Sequence of chain 1.C:
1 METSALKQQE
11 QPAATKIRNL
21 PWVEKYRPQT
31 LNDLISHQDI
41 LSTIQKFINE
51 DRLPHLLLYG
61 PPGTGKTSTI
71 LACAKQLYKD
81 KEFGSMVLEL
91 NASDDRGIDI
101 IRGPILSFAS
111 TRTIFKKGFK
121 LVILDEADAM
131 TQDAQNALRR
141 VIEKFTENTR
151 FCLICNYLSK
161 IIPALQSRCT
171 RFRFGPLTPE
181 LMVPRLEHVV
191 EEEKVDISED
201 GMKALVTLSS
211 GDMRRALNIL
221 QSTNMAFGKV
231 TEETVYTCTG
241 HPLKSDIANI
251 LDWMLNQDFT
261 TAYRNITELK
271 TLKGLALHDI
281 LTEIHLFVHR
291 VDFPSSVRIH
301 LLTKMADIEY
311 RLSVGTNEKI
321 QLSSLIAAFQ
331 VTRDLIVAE

Binding-site contacts:
Ligand atom PB contacts residue LYS66 of chain 1.C at 3.4 Å.
Ligand atom O1B contacts residue MG1 of chain 1.M at 2.0 Å.
Ligand atom C5' contacts residue SER68 of chain 1.C at 3.3 Å.
Ligand atom O3G contacts residue ARG214 of chain 1.C at 2.5 Å (salt-bridge).
Ligand atom PA contacts residue ARG214 of chain 1.C at 3.4 Å.
Ligand atom O2A contacts residue SER68 of chain 1.C at 3.2 Å (h-bond).
Ligand atom O3B contacts residue GLY63 of chain 1.C at 2.5 Å (h-bond).
Ligand atom O2' contacts residue TYR26 of chain 1.C at 3.3 Å (h-bond).
Ligand atom C3' contacts residue SER68 of chain 1.C at 3.4 Å.
Ligand atom O1B contacts residue LYS66 of chain 1.C at 2.9 Å (salt-bridge).
Ligand atom PB contacts residue GLY63 of chain 1.C at 3.3 Å.
Ligand atom O1B contacts residue THR67 of chain 1.C at 3.1 Å (h-bond).
Ligand atom O3A contacts residue ARG214 of chain 1.C at 3.3 Å (salt-bridge).
Ligand atom O2B contacts residue GLY65 of chain 1.C at 2.4 Å (h-bond).
Ligand atom O3' contacts residue ARG27 of chain 1.C at 3.1 Å (salt-bridge).
Ligand atom O3A contacts residue GLY65 of chain 1.C at 3.0 Å (h-bond).
Ligand atom N3 contacts residue MET213 of chain 1.C at 3.3 Å (h-bond).
Ligand atom O2B contacts residue THR64 of chain 1.C at 2.7 Å (h-bond).
Ligand atom O5' contacts residue ARG214 of chain 1.C at 3.2 Å (salt-bridge).
Ligand atom PG contacts residue MG1 of chain 1.M at 2.9 Å.
Ligand atom O3A contacts residue GLY63 of chain 1.C at 3.3 Å.
Ligand atom C4' contacts residue ARG27 of chain 1.C at 3.4 Å.
Ligand atom N6 contacts residue LEU177 of chain 1.C at 3.4 Å.
Ligand atom PB contacts residue MG1 of chain 1.M at 3.0 Å.
Ligand atom O1A contacts residue ARG214 of chain 1.C at 3.0 Å (salt-bridge).
Ligand atom PG contacts residue GLY63 of chain 1.C at 3.3 Å.
Ligand atom O2A contacts residue GLY65 of chain 1.C at 3.1 Å.
Ligand atom C8 contacts residue GLY63 of chain 1.C at 3.2 Å.
Ligand atom O2G contacts residue MG1 of chain 1.M at 2.1 Å.
Ligand atom O3B contacts residue MG1 of chain 1.M at 3.1 Å.
Ligand atom O3G contacts residue GLY63 of chain 1.C at 3.0 Å (h-bond).
Ligand atom O2A contacts residue THR67 of chain 1.C at 2.5 Å (h-bond).
Ligand atom O2B contacts residue LYS66 of chain 1.C at 3.0 Å (salt-bridge).
Ligand atom O2' contacts residue ARG27 of chain 1.C at 2.5 Å (salt-bridge).
Ligand atom N6 contacts residue SER36 of chain 1.C at 3.3 Å.
Ligand atom C5' contacts residue ARG214 of chain 1.C at 3.3 Å.
Ligand atom PB contacts residue GLY65 of chain 1.C at 3.3 Å.
Ligand atom O2B contacts residue GLY63 of chain 1.C at 3.3 Å (h-bond).
Ligand atom N7 contacts residue THR64 of chain 1.C at 3.1 Å (h-bond).
Ligand atom O2A contacts residue LYS66 of chain 1.C at 3.0 Å (salt-bridge).

The protein below binds the small molecule below.
Small molecule (SMILES): Nc1ncnc2c1ncn2[C@@H]1O[C@H](COP(=O)(O)OP(=O)(O)OP(O)(O)=S)[C@@H](O)[C@H]1O